Binding-site contacts:
Ligand atom C21 contacts residue MET468 of chain 1.B at 4.2 Å (hydrophobic).
Ligand atom C07 contacts residue ILE533 of chain 1.B at 3.7 Å (hydrophobic).
Ligand atom C20 contacts residue MET468 of chain 1.B at 3.6 Å (hydrophobic).
Ligand atom C13 contacts residue VAL635 of chain 1.A at 3.9 Å (hydrophobic).
Ligand atom C22 contacts residue POV1 of chain 1.K at 4.2 Å.
Ligand atom O02 contacts residue LEU534 of chain 1.B at 3.2 Å (h-bond).
Ligand atom C17 contacts residue GLN530 of chain 1.B at 4.0 Å.
Ligand atom C13 contacts residue ASN639 of chain 1.A at 4.2 Å.
Ligand atom C19 contacts residue POV1 of chain 1.K at 3.3 Å.
Ligand atom C07 contacts residue LEU537 of chain 1.B at 4.2 Å (hydrophobic).
Ligand atom C14 contacts residue ILE524 of chain 1.B at 3.5 Å (hydrophobic).
Ligand atom C21 contacts residue LEU534 of chain 1.B at 4.0 Å (hydrophobic).
Ligand atom O01 contacts residue POV1 of chain 1.K at 4.0 Å.
Ligand atom C17 contacts residue LEU534 of chain 1.B at 4.2 Å (hydrophobic).
Ligand atom C14 contacts residue ILE529 of chain 1.B at 4.2 Å (hydrophobic).
Ligand atom C05 contacts residue ILE642 of chain 1.A at 4.1 Å (hydrophobic).
Ligand atom C12 contacts residue LEU534 of chain 1.B at 4.3 Å (hydrophobic).
Ligand atom O02 contacts residue GLN530 of chain 1.B at 2.6 Å (h-bond).
Ligand atom C20 contacts residue TYR471 of chain 1.B at 4.1 Å (hydrophobic).
Ligand atom C10 contacts residue ILE524 of chain 1.B at 4.0 Å (hydrophobic).
Ligand atom C05 contacts residue ASN639 of chain 1.A at 4.2 Å.
Ligand atom C18 contacts residue TYR471 of chain 1.B at 3.8 Å (hydrophobic).
Ligand atom C10 contacts residue GLN530 of chain 1.B at 3.7 Å.
Ligand atom C22 contacts residue LEU534 of chain 1.B at 4.2 Å (hydrophobic).
Ligand atom C06 contacts residue ILE533 of chain 1.B at 4.1 Å (hydrophobic).
Ligand atom C14 contacts residue GLN530 of chain 1.B at 3.6 Å.
Ligand atom C19 contacts residue ILE524 of chain 1.B at 3.7 Å (hydrophobic).
Ligand atom C16 contacts residue POV1 of chain 1.K at 3.8 Å.
Ligand atom C21 contacts residue TYR471 of chain 1.B at 3.9 Å (hydrophobic).
Ligand atom C04 contacts residue ILE533 of chain 1.B at 3.6 Å (hydrophobic).
Ligand atom C13 contacts residue LEU638 of chain 1.A at 4.1 Å (hydrophobic).
Ligand atom C09 contacts residue ILE533 of chain 1.B at 4.3 Å (hydrophobic).
Ligand atom C23 contacts residue POV1 of chain 1.K at 4.3 Å.
Ligand atom C19 contacts residue GLN530 of chain 1.B at 3.3 Å.
Ligand atom C12 contacts residue GLN530 of chain 1.B at 3.7 Å.
Ligand atom C20 contacts residue LEU534 of chain 1.B at 4.3 Å (hydrophobic).
Ligand atom O01 contacts residue ASN639 of chain 1.A at 3.9 Å.
Ligand atom O02 contacts residue ILE533 of chain 1.B at 3.4 Å.
Ligand atom C18 contacts residue POV1 of chain 1.K at 3.8 Å.
Ligand atom C14 contacts residue ILE533 of chain 1.B at 3.7 Å (hydrophobic).

Sequence of chain 1.B:
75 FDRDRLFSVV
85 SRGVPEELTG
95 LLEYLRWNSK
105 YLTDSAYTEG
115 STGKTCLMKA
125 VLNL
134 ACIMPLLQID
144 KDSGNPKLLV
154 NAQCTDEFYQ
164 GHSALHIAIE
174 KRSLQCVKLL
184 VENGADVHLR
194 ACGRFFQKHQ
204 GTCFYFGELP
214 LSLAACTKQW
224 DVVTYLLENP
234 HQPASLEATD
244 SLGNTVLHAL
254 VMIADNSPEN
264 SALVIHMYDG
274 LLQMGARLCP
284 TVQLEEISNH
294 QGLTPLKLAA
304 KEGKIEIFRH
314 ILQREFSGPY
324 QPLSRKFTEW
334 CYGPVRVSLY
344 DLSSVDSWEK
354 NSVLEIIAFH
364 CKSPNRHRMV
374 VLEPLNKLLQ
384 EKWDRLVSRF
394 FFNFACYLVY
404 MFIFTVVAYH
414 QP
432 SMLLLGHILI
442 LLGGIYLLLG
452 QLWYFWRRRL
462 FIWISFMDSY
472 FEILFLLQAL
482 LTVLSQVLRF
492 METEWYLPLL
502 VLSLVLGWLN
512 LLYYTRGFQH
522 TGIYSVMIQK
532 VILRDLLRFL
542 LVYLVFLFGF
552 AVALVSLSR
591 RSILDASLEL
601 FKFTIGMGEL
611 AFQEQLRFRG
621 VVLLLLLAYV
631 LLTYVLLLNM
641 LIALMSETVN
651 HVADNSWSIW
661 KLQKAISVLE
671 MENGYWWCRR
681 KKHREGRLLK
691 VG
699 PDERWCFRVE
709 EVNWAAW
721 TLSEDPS

Sequence of chain 1.A:
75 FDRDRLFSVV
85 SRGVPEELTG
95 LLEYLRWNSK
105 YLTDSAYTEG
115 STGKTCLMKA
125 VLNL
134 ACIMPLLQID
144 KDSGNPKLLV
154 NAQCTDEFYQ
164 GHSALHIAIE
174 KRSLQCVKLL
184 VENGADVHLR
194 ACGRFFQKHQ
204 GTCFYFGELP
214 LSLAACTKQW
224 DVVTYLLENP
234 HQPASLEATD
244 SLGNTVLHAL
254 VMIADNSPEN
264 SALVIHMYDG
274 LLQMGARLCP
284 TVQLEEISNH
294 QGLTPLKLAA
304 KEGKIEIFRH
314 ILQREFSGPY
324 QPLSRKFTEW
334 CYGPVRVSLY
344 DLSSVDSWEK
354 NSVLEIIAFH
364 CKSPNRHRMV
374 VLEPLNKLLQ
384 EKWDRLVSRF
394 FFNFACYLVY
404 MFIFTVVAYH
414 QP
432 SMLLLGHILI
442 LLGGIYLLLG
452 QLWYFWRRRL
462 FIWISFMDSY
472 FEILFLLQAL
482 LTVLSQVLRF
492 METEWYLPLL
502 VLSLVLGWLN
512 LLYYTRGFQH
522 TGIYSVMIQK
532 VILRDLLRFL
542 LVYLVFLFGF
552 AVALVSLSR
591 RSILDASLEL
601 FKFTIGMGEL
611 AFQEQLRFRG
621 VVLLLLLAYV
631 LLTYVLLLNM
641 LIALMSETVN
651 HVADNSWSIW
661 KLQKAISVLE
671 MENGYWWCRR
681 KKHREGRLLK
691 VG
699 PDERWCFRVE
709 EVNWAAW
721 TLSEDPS

This small molecule binds to this protein.
Small molecule (SMILES): C=C(C)[C@@H]1CCC(C)=C[C@H]1c1c(O)cc(CCCCC)cc1O